Sequence of chain 1.C:
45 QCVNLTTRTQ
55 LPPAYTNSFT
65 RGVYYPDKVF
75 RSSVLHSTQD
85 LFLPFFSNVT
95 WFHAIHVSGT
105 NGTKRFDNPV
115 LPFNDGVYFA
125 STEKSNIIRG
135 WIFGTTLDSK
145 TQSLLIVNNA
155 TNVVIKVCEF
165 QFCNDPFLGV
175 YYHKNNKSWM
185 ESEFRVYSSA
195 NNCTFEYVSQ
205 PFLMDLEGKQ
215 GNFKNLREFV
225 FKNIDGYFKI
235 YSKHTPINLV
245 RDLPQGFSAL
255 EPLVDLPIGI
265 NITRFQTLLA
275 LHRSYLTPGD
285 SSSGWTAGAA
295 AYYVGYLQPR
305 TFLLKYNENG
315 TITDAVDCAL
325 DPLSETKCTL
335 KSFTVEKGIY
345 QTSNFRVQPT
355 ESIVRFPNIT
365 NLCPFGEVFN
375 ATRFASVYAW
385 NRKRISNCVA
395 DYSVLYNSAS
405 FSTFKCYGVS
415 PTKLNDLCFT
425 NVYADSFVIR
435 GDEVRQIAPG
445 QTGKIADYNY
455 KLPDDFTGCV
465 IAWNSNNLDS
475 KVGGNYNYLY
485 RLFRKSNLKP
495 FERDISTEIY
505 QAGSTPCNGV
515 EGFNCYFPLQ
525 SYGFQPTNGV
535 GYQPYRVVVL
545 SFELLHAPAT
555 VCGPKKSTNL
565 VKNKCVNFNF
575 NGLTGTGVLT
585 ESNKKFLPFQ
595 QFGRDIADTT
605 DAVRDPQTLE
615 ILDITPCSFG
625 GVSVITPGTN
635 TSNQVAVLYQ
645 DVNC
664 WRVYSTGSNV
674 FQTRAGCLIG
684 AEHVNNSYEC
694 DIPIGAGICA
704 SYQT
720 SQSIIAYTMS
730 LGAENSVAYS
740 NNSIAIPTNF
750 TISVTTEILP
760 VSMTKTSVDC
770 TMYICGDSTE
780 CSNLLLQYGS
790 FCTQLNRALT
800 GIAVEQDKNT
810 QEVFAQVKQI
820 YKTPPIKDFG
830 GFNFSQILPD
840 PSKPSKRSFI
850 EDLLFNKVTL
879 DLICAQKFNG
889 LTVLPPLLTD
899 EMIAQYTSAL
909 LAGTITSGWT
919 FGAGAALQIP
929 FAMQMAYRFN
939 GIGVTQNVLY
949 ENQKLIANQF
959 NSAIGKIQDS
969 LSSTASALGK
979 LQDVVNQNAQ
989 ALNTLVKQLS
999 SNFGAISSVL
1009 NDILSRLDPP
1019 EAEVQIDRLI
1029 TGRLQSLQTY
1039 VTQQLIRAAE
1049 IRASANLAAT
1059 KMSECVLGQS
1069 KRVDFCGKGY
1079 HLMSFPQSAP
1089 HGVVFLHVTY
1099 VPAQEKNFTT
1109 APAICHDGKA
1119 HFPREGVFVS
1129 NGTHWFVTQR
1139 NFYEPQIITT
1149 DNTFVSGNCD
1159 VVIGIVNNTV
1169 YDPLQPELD

This protein binds this small molecule.
Small molecule (SMILES): CC(=O)N[C@H]1[C@H](O[C@H]2[C@H](O)[C@@H](NC(C)=O)CO[C@@H]2CO)O[C@H](CO)[C@@H](O)[C@@H]1O

Binding-site contacts:
Ligand atom C1 contacts residue VAL158 of chain 1.C at 4.3 Å (hydrophobic).
Ligand atom C5 contacts residue ASN153 of chain 1.C at 3.7 Å.
Ligand atom C1 contacts residue ASN153 of chain 1.C at 1.4 Å.
Ligand atom C6 contacts residue VAL158 of chain 1.C at 3.5 Å (hydrophobic).
Ligand atom O7 contacts residue ASN153 of chain 1.C at 4.4 Å.
Ligand atom C8 contacts residue THR155 of chain 1.C at 3.6 Å.
Ligand atom C2 contacts residue THR155 of chain 1.C at 3.3 Å.
Ligand atom C3 contacts residue THR155 of chain 1.C at 3.6 Å.
Ligand atom C4 contacts residue ASN153 of chain 1.C at 4.2 Å.
Ligand atom O5 contacts residue VAL158 of chain 1.C at 3.4 Å.
Ligand atom C3 contacts residue ASN153 of chain 1.C at 3.8 Å.
Ligand atom C8 contacts residue ASN153 of chain 1.C at 4.3 Å.
Ligand atom C7 contacts residue ASN153 of chain 1.C at 3.9 Å.
Ligand atom O3 contacts residue THR155 of chain 1.C at 4.5 Å.
Ligand atom C7 contacts residue THR155 of chain 1.C at 3.8 Å.
Ligand atom N2 contacts residue THR155 of chain 1.C at 2.8 Å (h-bond).
Ligand atom N2 contacts residue ASN153 of chain 1.C at 2.8 Å (h-bond).
Ligand atom C5 contacts residue VAL158 of chain 1.C at 3.7 Å (hydrophobic).
Ligand atom C1 contacts residue THR155 of chain 1.C at 3.3 Å.
Ligand atom O5 contacts residue ASN153 of chain 1.C at 2.4 Å (h-bond).
Ligand atom C2 contacts residue ASN153 of chain 1.C at 2.4 Å.
Ligand atom O5 contacts residue THR155 of chain 1.C at 4.5 Å.
Ligand atom O7 contacts residue VAL202 of chain 1.C at 3.8 Å.
Ligand atom O6 contacts residue LYS160 of chain 1.C at 4.4 Å.